Sequence of chain 1.B:
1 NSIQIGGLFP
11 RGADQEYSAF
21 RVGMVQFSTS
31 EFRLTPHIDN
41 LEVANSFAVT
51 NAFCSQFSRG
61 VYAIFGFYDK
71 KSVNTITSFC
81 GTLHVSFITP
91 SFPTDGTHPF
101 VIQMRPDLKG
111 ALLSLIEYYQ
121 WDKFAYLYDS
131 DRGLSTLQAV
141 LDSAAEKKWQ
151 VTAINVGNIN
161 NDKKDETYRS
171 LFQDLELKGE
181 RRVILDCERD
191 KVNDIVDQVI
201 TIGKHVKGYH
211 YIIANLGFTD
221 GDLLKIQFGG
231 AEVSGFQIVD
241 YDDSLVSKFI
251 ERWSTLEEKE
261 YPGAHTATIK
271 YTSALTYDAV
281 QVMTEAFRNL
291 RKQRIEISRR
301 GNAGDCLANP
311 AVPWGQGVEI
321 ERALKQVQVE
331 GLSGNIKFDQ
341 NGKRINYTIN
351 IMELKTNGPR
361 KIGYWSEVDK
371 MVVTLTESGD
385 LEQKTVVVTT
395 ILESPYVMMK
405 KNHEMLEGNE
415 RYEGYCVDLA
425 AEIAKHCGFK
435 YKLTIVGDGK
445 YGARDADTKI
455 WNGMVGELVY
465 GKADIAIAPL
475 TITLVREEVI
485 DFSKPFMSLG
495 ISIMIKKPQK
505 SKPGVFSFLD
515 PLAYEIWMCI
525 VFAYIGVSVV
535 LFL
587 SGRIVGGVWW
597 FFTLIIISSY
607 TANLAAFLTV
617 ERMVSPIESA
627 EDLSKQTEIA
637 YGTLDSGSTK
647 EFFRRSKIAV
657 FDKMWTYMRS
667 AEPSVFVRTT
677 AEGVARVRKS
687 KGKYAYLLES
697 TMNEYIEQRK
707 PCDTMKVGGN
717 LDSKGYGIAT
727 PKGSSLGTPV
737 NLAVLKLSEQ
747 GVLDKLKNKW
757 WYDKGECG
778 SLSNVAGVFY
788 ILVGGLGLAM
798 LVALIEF

This small molecule binds to this protein.
Small molecule (SMILES): CC(=O)N[C@@H]1[C@@H](O)[C@H](O)[C@@H](CO)O[C@H]1O

Binding-site contacts:
Ligand atom C6 contacts residue GLU330 of chain 1.B at 3.9 Å.
Ligand atom C6 contacts residue ASN335 of chain 1.B at 3.3 Å.
Ligand atom O5 contacts residue ASN346 of chain 1.B at 2.4 Å (h-bond).
Ligand atom C1 contacts residue ASN346 of chain 1.B at 1.4 Å.
Ligand atom C4 contacts residue ASN346 of chain 1.B at 4.2 Å.
Ligand atom C3 contacts residue ASN346 of chain 1.B at 3.7 Å.
Ligand atom O7 contacts residue ASN346 of chain 1.B at 4.3 Å.
Ligand atom O5 contacts residue GLN328 of chain 1.B at 4.4 Å.
Ligand atom O6 contacts residue ASN335 of chain 1.B at 3.8 Å.
Ligand atom O6 contacts residue GLU330 of chain 1.B at 3.9 Å.
Ligand atom N2 contacts residue ASN346 of chain 1.B at 2.8 Å (h-bond).
Ligand atom C5 contacts residue ASN335 of chain 1.B at 4.1 Å.
Ligand atom C2 contacts residue ASN346 of chain 1.B at 2.4 Å.
Ligand atom O5 contacts residue ASN335 of chain 1.B at 3.2 Å (h-bond).
Ligand atom C7 contacts residue ASN346 of chain 1.B at 3.8 Å.
Ligand atom C1 contacts residue ASN335 of chain 1.B at 4.0 Å.
Ligand atom C5 contacts residue ASN346 of chain 1.B at 3.7 Å.